A small-molecule ligand and the protein it binds are described below.
Small molecule (SMILES): Cc1ncc(COP(=O)(O)O)c(CNC(C)C(=O)O)c1O

Binding-site contacts:
Ligand atom C6 contacts residue PRO296 of chain 2.A at 3.5 Å (hydrophobic).
Ligand atom N contacts residue LYS47 of chain 2.A at 3.5 Å.
Ligand atom OP2 contacts residue THR182 of chain 2.A at 3.2 Å (h-bond).
Ligand atom C contacts residue THR74 of chain 2.A at 3.3 Å.
Ligand atom O contacts residue SER75 of chain 2.A at 3.1 Å (h-bond).
Ligand atom C contacts residue THR78 of chain 2.A at 3.2 Å.
Ligand atom O contacts residue THR74 of chain 2.A at 2.7 Å (h-bond).
Ligand atom O contacts residue THR78 of chain 2.A at 3.3 Å (h-bond).
Ligand atom OXT contacts residue THR78 of chain 2.A at 2.9 Å (h-bond).
Ligand atom OXT contacts residue ASN77 of chain 2.A at 2.9 Å (h-bond).
Ligand atom OXT contacts residue SER75 of chain 2.A at 3.5 Å (h-bond).
Ligand atom C6 contacts residue SER269 of chain 2.A at 3.5 Å.
Ligand atom OP2 contacts residue VAL180 of chain 2.A at 3.5 Å.
Ligand atom OP2 contacts residue GLY183 of chain 2.A at 2.7 Å (h-bond).
Ligand atom N1 contacts residue PRO296 of chain 2.A at 3.2 Å.
Ligand atom C5 contacts residue GLY225 of chain 2.A at 3.4 Å.
Ligand atom C4A contacts residue GLY225 of chain 2.A at 3.3 Å.
Ligand atom CB contacts residue GLN147 of chain 2.A at 3.5 Å.
Ligand atom C2A contacts residue SER269 of chain 2.A at 3.5 Å.
Ligand atom C4 contacts residue GLY225 of chain 2.A at 3.3 Å.
Ligand atom OP3 contacts residue THR182 of chain 2.A at 2.5 Å (h-bond).
Ligand atom C2A contacts residue ASN77 of chain 2.A at 3.2 Å.
Ligand atom C5A contacts residue GLY225 of chain 2.A at 3.5 Å.
Ligand atom P contacts residue THR182 of chain 2.A at 3.5 Å.
Ligand atom N1 contacts residue SER269 of chain 2.A at 2.6 Å (h-bond).
Ligand atom OXT contacts residue THR74 of chain 2.A at 3.2 Å (h-bond).
Ligand atom O3A contacts residue ASN77 of chain 2.A at 3.1 Å (h-bond).
Ligand atom O contacts residue GLN147 of chain 2.A at 2.7 Å (h-bond).
Ligand atom C5A contacts residue GLY181 of chain 2.A at 3.2 Å.
Ligand atom C2A contacts residue ASP297 of chain 2.A at 3.3 Å.
Ligand atom C3 contacts residue GLY225 of chain 2.A at 3.4 Å.
Ligand atom OP1 contacts residue GLY184 of chain 2.A at 3.6 Å (h-bond).
Ligand atom OP2 contacts residue GLY181 of chain 2.A at 2.6 Å (h-bond).
Ligand atom C contacts residue SER75 of chain 2.A at 3.4 Å.
Ligand atom OP1 contacts residue THR185 of chain 2.A at 2.7 Å (h-bond).
Ligand atom P contacts residue GLY181 of chain 2.A at 3.5 Å.
Ligand atom C6 contacts residue ILE226 of chain 2.A at 3.5 Å (hydrophobic).
Ligand atom C2 contacts residue SER269 of chain 2.A at 3.5 Å.
Ligand atom OP3 contacts residue LYS47 of chain 2.A at 2.8 Å (salt-bridge).
Ligand atom C2A contacts residue TYR302 of chain 2.A at 3.5 Å (hydrophobic).

Sequence of chain 2.A:
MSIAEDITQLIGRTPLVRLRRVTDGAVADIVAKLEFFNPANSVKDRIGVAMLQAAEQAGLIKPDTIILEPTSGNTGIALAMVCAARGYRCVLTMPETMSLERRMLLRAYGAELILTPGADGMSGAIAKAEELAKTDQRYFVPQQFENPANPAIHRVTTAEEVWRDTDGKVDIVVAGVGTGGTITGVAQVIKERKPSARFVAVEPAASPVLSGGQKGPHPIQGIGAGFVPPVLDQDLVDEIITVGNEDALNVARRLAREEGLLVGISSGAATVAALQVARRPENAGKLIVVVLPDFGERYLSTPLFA